Binding-site contacts:
Ligand atom OD2 contacts residue SER871 of chain 46.T at 3.2 Å (h-bond).
Ligand atom N contacts residue ASN47 of chain 46.U at 3.8 Å.
Ligand atom O contacts residue ARG46 of chain 46.U at 3.5 Å (salt-bridge).
Ligand atom CB contacts residue GLY42 of chain 46.U at 3.5 Å.
Ligand atom O contacts residue GLU911 of chain 46.T at 3.1 Å (salt-bridge).
Ligand atom CD1 contacts residue ALA20 of chain 46.U at 3.7 Å (hydrophobic).
Ligand atom CA contacts residue GLY42 of chain 46.U at 3.6 Å.
Ligand atom OD1 contacts residue ARG862 of chain 46.T at 3.1 Å.
Ligand atom CE1 contacts residue ASN634 of chain 46.T at 3.4 Å.
Ligand atom CD1 contacts residue ASN634 of chain 46.T at 3.6 Å.
Ligand atom C contacts residue GLY42 of chain 46.U at 3.5 Å.
Ligand atom OD1 contacts residue ALA762 of chain 46.T at 3.5 Å.
Ligand atom O contacts residue ARG666 of chain 46.T at 3.1 Å (salt-bridge).
Ligand atom O contacts residue ASN47 of chain 46.U at 3.3 Å (h-bond).
Ligand atom CB contacts residue GLY42 of chain 46.U at 3.7 Å.
Ligand atom CB contacts residue PHE45 of chain 46.U at 3.3 Å (hydrophobic).
Ligand atom CG2 contacts residue LEU637 of chain 46.T at 3.8 Å (hydrophobic).
Ligand atom O contacts residue GLY42 of chain 46.U at 2.9 Å (h-bond).
Ligand atom N contacts residue ARG46 of chain 46.U at 3.5 Å (salt-bridge).
Ligand atom CA contacts residue ASN47 of chain 46.U at 3.8 Å.
Ligand atom CD1 contacts residue SER21 of chain 46.U at 3.6 Å.
Ligand atom N contacts residue GLY42 of chain 46.U at 3.2 Å (h-bond).
Ligand atom CD1 contacts residue LEU637 of chain 46.T at 3.7 Å (hydrophobic).
Ligand atom ND2 contacts residue ARG666 of chain 46.T at 3.4 Å (salt-bridge).
Ligand atom N contacts residue SER871 of chain 46.T at 3.5 Å (h-bond).
Ligand atom OD2 contacts residue PRO864 of chain 46.T at 3.7 Å.
Ligand atom O contacts residue TYR636 of chain 46.T at 3.5 Å (h-bond).
Ligand atom CA contacts residue GLU911 of chain 46.T at 3.8 Å.
Ligand atom CA contacts residue TYR636 of chain 46.T at 3.7 Å (hydrophobic).
Ligand atom CZ contacts residue PHE633 of chain 46.T at 3.7 Å (hydrophobic).
Ligand atom CZ contacts residue ASN634 of chain 46.T at 3.8 Å.
Ligand atom N contacts residue TYR636 of chain 46.T at 3.8 Å.
Ligand atom OD1 contacts residue ALA874 of chain 46.T at 3.8 Å.
Ligand atom CG2 contacts residue TYR636 of chain 46.T at 3.4 Å (hydrophobic).
Ligand atom CA contacts residue PHE45 of chain 46.U at 3.6 Å (hydrophobic).
Ligand atom CG1 contacts residue GLU911 of chain 46.T at 3.7 Å.
Ligand atom O contacts residue TYR636 of chain 46.T at 3.1 Å (h-bond).
Ligand atom N contacts residue PHE45 of chain 46.U at 3.4 Å (h-bond).
Ligand atom C contacts residue GLU911 of chain 46.T at 3.3 Å.
Ligand atom CD1 contacts residue ARG33 of chain 46.U at 3.8 Å.

A protein and the small-molecule ligand that binds it are described below.
Small molecule (SMILES): CC[C@H](C)[C@H](NC(=O)[C@@H](N)CC(=O)O)C(=O)N[C@@H](CC(N)=O)C(=O)N[C@@H](Cc1ccccc1)C(=O)N[C@@H](CO)C(=O)N[C@@H](CO)C(=O)N[C@H](C=O)CC(C)C

Sequence of chain 46.T:
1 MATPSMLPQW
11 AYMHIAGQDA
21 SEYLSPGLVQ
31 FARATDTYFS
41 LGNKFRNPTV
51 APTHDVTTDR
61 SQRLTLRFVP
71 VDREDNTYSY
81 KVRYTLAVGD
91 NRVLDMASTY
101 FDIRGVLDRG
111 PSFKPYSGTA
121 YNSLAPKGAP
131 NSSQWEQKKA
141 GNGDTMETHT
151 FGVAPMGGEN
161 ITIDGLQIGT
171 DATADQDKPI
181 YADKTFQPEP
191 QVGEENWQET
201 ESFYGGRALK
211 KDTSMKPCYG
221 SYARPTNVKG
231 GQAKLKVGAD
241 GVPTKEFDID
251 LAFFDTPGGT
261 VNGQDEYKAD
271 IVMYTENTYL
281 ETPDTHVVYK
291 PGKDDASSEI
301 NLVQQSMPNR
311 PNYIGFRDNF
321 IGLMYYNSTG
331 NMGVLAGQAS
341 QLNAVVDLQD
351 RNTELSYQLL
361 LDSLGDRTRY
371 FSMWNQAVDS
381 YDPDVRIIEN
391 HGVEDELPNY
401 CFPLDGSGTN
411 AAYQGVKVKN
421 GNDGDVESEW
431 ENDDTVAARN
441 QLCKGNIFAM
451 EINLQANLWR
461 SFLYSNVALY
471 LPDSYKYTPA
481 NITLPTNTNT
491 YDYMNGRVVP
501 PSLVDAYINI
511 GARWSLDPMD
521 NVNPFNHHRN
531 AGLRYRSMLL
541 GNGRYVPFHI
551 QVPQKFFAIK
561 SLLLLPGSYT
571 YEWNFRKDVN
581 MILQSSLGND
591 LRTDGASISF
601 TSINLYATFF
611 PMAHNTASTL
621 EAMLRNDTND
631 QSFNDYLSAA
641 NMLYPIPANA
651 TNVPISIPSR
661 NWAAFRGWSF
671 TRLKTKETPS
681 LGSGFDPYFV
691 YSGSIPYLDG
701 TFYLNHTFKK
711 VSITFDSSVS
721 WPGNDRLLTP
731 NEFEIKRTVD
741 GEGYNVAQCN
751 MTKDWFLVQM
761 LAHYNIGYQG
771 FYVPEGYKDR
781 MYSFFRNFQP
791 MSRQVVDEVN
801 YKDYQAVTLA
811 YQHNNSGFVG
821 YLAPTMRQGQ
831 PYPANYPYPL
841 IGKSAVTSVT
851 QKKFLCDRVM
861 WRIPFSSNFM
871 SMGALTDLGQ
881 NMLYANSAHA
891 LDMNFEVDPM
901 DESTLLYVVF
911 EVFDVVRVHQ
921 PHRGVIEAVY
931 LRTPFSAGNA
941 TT

Sequence of chain 46.U:
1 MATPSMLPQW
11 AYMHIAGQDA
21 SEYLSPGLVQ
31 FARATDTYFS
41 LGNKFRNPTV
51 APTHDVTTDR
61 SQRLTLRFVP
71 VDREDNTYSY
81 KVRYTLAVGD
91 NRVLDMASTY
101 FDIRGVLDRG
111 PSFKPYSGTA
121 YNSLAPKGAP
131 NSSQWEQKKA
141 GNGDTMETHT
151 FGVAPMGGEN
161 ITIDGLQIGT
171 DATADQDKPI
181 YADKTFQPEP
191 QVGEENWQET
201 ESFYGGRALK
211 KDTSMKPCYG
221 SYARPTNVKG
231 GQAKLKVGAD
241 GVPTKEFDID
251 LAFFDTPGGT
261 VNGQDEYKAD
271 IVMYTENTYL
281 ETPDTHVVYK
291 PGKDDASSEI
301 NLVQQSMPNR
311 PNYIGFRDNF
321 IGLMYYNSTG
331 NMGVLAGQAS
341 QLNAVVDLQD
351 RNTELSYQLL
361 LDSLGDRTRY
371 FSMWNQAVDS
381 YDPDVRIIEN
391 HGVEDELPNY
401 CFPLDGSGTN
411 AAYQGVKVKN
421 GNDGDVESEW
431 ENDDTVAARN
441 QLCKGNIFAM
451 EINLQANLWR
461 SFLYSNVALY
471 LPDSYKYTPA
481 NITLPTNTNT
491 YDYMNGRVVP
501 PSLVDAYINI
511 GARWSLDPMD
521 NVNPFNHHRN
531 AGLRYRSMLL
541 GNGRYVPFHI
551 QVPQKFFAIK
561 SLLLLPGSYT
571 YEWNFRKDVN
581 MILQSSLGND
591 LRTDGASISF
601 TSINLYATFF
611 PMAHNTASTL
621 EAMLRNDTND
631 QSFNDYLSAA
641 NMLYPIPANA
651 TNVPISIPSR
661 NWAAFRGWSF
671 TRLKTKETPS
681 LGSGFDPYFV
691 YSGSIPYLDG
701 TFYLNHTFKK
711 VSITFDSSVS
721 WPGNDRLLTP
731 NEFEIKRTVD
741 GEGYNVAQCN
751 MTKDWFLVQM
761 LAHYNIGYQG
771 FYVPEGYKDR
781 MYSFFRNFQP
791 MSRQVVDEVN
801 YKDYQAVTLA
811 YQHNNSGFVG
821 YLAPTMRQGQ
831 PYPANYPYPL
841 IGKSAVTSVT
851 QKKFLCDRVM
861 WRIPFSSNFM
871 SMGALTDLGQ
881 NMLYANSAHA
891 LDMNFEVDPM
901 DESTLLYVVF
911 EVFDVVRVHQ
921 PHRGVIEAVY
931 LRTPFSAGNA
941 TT